A protein and the small-molecule ligand that binds it are described below.
Small molecule (SMILES): Cc1cc(CCCCCOc2c(Cl)cc(C3=NCCO3)cc2Cl)on1

Binding-site contacts:
Ligand atom C5 contacts residue LEU106 of chain 18.A at 3.7 Å (hydrophobic).
Ligand atom CL1 contacts residue VAL188 of chain 18.A at 3.7 Å.
Ligand atom N2 contacts residue ASN219 of chain 18.A at 3.5 Å (h-bond).
Ligand atom O1B contacts residue VAL188 of chain 18.A at 3.8 Å.
Ligand atom O1 contacts residue MET221 of chain 18.A at 3.4 Å (h-bond).
Ligand atom C5B contacts residue PHE186 of chain 18.A at 3.8 Å (hydrophobic).
Ligand atom C4A contacts residue PRO174 of chain 18.A at 3.2 Å (hydrophobic).
Ligand atom C5C contacts residue TYR152 of chain 18.A at 3.8 Å (hydrophobic).
Ligand atom C1C contacts residue TYR128 of chain 18.A at 3.6 Å (hydrophobic).
Ligand atom CL2 contacts residue MET224 of chain 18.A at 3.2 Å.
Ligand atom C3B contacts residue ALA24 of chain 18.C at 4.0 Å (hydrophobic).
Ligand atom C1C contacts residue LEU106 of chain 18.A at 3.9 Å (hydrophobic).
Ligand atom CL2 contacts residue TYR128 of chain 18.A at 3.4 Å.
Ligand atom CL1 contacts residue LEU25 of chain 18.C at 3.5 Å.
Ligand atom C3C contacts residue TYR128 of chain 18.A at 3.8 Å (hydrophobic).
Ligand atom C4 contacts residue TYR197 of chain 18.A at 3.6 Å (hydrophobic).
Ligand atom N3A contacts residue PRO174 of chain 18.A at 3.3 Å (h-bond).
Ligand atom O1 contacts residue LEU106 of chain 18.A at 3.7 Å.
Ligand atom C3C contacts residue ILE104 of chain 18.A at 3.6 Å (hydrophobic).
Ligand atom C5A contacts residue ALA150 of chain 18.A at 3.4 Å (hydrophobic).
Ligand atom O1A contacts residue MET224 of chain 18.A at 3.9 Å.
Ligand atom C4B contacts residue TYR152 of chain 18.A at 3.7 Å (hydrophobic).
Ligand atom O1A contacts residue PHE186 of chain 18.A at 3.4 Å.
Ligand atom C3B contacts residue TYR152 of chain 18.A at 3.9 Å (hydrophobic).
Ligand atom C4B contacts residue PHE186 of chain 18.A at 3.6 Å (hydrophobic).
Ligand atom C4A contacts residue ALA150 of chain 18.A at 3.9 Å (hydrophobic).
Ligand atom N2 contacts residue MET221 of chain 18.A at 3.9 Å.
Ligand atom C5A contacts residue VAL176 of chain 18.A at 3.8 Å (hydrophobic).
Ligand atom C4A contacts residue SER175 of chain 18.A at 3.6 Å.
Ligand atom C5B contacts residue MET224 of chain 18.A at 3.8 Å (hydrophobic).
Ligand atom N3A contacts residue ALA24 of chain 18.C at 3.8 Å.
Ligand atom C5 contacts residue MET221 of chain 18.A at 3.9 Å (hydrophobic).
Ligand atom C4C contacts residue VAL191 of chain 18.A at 3.7 Å (hydrophobic).
Ligand atom C2C contacts residue ILE104 of chain 18.A at 3.9 Å (hydrophobic).
Ligand atom C4A contacts residue VAL176 of chain 18.A at 3.9 Å (hydrophobic).
Ligand atom C2A contacts residue PHE186 of chain 18.A at 3.6 Å (hydrophobic).
Ligand atom C2C contacts residue MET221 of chain 18.A at 3.3 Å (hydrophobic).
Ligand atom C31 contacts residue TYR197 of chain 18.A at 3.6 Å (hydrophobic).
Ligand atom C31 contacts residue ASN219 of chain 18.A at 3.7 Å.
Ligand atom CL2 contacts residue ILE104 of chain 18.A at 3.4 Å.

Sequence of chain 18.A:
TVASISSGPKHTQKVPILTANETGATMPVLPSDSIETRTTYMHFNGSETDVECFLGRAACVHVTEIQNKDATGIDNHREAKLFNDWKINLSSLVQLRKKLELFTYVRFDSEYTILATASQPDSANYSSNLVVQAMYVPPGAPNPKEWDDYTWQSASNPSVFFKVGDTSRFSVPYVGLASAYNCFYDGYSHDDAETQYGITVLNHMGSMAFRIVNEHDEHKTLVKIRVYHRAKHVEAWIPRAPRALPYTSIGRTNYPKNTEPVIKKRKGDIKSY

Sequence of chain 19.C:
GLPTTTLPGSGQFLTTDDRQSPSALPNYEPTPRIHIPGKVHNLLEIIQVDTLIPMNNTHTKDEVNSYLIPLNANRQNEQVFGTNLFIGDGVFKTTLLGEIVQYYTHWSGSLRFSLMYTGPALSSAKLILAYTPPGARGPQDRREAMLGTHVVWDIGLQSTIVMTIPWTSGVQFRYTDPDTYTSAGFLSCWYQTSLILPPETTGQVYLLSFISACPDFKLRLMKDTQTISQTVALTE

Sequence of chain 18.C:
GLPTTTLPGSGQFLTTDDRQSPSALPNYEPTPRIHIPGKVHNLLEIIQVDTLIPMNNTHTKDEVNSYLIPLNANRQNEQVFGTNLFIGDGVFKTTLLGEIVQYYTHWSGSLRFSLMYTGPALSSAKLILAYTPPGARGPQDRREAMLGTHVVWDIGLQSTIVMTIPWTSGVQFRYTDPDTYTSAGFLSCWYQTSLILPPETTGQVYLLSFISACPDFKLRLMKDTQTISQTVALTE